This protein binds this small molecule.
Small molecule (SMILES): CC(=O)N[C@H]1[C@H](O[C@H]2[C@H](O)[C@@H](NC(C)=O)CO[C@@H]2CO)O[C@H](CO)[C@@H](O)[C@@H]1O

Binding-site contacts:
Ligand atom N2 contacts residue ASN801 of chain 1.B at 2.9 Å (h-bond).
Ligand atom O5 contacts residue ASN801 of chain 1.B at 2.4 Å (h-bond).
Ligand atom C6 contacts residue GLN804 of chain 1.B at 4.2 Å.
Ligand atom C2 contacts residue ASN801 of chain 1.B at 2.4 Å.
Ligand atom C5 contacts residue ASN801 of chain 1.B at 3.7 Å.
Ligand atom C3 contacts residue ASN801 of chain 1.B at 3.8 Å.
Ligand atom C7 contacts residue ASN801 of chain 1.B at 3.3 Å.
Ligand atom C1 contacts residue SER803 of chain 1.B at 3.7 Å.
Ligand atom O7 contacts residue ASN801 of chain 1.B at 3.3 Å (h-bond).
Ligand atom C4 contacts residue ASN801 of chain 1.B at 4.2 Å.
Ligand atom C5 contacts residue SER803 of chain 1.B at 3.8 Å.
Ligand atom C8 contacts residue ASN801 of chain 1.B at 4.4 Å.
Ligand atom O5 contacts residue SER803 of chain 1.B at 3.5 Å (h-bond).
Ligand atom C6 contacts residue SER803 of chain 1.B at 4.2 Å.
Ligand atom C1 contacts residue ASN801 of chain 1.B at 1.4 Å.

Sequence of chain 1.B:
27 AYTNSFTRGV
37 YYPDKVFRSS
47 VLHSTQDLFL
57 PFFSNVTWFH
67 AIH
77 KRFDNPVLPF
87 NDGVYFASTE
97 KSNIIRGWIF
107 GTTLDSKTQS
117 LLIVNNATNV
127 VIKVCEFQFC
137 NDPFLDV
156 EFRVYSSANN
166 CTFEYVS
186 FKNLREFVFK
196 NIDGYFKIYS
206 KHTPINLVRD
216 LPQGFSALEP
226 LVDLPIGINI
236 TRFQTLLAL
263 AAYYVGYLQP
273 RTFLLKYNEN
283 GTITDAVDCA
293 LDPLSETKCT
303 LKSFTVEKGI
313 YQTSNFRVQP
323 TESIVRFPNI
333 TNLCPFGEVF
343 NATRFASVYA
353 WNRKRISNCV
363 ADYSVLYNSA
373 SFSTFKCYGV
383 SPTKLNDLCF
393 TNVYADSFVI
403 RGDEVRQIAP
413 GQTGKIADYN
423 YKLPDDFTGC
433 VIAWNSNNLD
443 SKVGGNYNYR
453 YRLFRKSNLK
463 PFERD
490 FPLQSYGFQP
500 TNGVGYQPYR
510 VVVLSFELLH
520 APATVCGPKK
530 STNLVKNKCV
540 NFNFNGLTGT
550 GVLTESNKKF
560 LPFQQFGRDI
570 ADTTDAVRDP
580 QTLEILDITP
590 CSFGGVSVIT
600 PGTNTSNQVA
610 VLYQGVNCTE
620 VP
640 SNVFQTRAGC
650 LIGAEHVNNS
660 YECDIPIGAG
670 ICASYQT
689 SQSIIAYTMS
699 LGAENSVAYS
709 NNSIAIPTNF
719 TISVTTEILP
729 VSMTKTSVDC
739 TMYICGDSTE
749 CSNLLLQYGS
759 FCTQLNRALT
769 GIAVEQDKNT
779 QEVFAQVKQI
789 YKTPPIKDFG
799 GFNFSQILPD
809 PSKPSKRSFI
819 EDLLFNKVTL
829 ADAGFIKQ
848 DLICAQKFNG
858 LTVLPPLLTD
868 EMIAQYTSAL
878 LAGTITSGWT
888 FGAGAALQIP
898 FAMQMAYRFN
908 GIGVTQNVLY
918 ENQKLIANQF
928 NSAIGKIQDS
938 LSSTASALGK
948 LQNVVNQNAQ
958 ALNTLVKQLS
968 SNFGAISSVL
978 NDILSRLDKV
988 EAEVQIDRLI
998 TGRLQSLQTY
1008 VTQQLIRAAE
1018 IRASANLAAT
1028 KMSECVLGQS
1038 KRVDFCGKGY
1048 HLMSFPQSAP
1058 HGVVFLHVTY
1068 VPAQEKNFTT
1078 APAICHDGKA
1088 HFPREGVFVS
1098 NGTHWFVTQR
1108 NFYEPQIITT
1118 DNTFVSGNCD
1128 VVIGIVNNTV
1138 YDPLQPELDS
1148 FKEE